Sequence of chain 1.B:
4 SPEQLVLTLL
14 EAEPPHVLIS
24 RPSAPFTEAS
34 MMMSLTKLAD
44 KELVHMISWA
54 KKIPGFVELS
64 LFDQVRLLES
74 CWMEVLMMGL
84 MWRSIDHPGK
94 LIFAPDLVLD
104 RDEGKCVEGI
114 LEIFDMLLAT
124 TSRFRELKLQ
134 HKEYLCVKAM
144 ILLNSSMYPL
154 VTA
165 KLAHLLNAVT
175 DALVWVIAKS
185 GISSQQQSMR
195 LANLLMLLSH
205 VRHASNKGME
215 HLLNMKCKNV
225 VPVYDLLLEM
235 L

Binding-site contacts:
Ligand atom O17 contacts residue GLY212 of chain 1.B at 3.9 Å.
Ligand atom C4 contacts residue LEU79 of chain 1.B at 3.7 Å (hydrophobic).
Ligand atom C16 contacts residue HIS215 of chain 1.B at 3.6 Å.
Ligand atom C2 contacts residue LEU41 of chain 1.B at 4.1 Å (hydrophobic).
Ligand atom O17 contacts residue MET35 of chain 1.B at 3.4 Å.
Ligand atom O17 contacts residue LEU216 of chain 1.B at 3.3 Å.
Ligand atom C16 contacts residue GLY212 of chain 1.B at 4.0 Å.
Ligand atom C11 contacts residue LEU38 of chain 1.B at 3.7 Å (hydrophobic).
Ligand atom C3 contacts residue PHE96 of chain 1.B at 4.1 Å (hydrophobic).
Ligand atom C5 contacts residue LEU83 of chain 1.B at 4.1 Å (hydrophobic).
Ligand atom C15 contacts residue ILE116 of chain 1.B at 4.1 Å (hydrophobic).
Ligand atom C18 contacts residue MET76 of chain 1.B at 3.6 Å (hydrophobic).
Ligand atom O17 contacts residue HIS215 of chain 1.B at 3.0 Å (h-bond).
Ligand atom C1 contacts residue LEU38 of chain 1.B at 3.6 Å (hydrophobic).
Ligand atom C16 contacts residue ILE113 of chain 1.B at 3.8 Å (hydrophobic).
Ligand atom C4 contacts residue PHE96 of chain 1.B at 3.9 Å (hydrophobic).
Ligand atom C18 contacts residue GLY212 of chain 1.B at 3.9 Å.
Ligand atom C6 contacts residue LEU83 of chain 1.B at 3.8 Å (hydrophobic).
Ligand atom O3 contacts residue GLU45 of chain 1.B at 2.5 Å (salt-bridge).
Ligand atom C2 contacts residue PHE96 of chain 1.B at 4.1 Å (hydrophobic).
Ligand atom C17 contacts residue ILE113 of chain 1.B at 3.9 Å (hydrophobic).
Ligand atom C10 contacts residue PHE96 of chain 1.B at 3.6 Å (hydrophobic).
Ligand atom C1 contacts residue PHE96 of chain 1.B at 3.9 Å (hydrophobic).
Ligand atom C1 contacts residue ALA42 of chain 1.B at 3.9 Å (hydrophobic).
Ligand atom C18 contacts residue LEU216 of chain 1.B at 3.9 Å (hydrophobic).
Ligand atom C12 contacts residue LEU38 of chain 1.B at 3.8 Å (hydrophobic).
Ligand atom O3 contacts residue ARG86 of chain 1.B at 3.4 Å (salt-bridge).
Ligand atom C2 contacts residue GLU45 of chain 1.B at 3.2 Å.
Ligand atom C6 contacts residue PHE96 of chain 1.B at 4.2 Å (hydrophobic).
Ligand atom C17 contacts residue HIS215 of chain 1.B at 3.6 Å.
Ligand atom C4 contacts residue LEU83 of chain 1.B at 3.9 Å (hydrophobic).
Ligand atom O3 contacts residue LEU79 of chain 1.B at 3.7 Å.
Ligand atom C2 contacts residue ALA42 of chain 1.B at 4.1 Å (hydrophobic).
Ligand atom C15 contacts residue GLY212 of chain 1.B at 4.0 Å.
Ligand atom C5 contacts residue PHE96 of chain 1.B at 3.6 Å (hydrophobic).
Ligand atom C17 contacts residue MET35 of chain 1.B at 3.9 Å (hydrophobic).
Ligand atom C3 contacts residue GLU45 of chain 1.B at 3.3 Å.
Ligand atom C6 contacts residue MET80 of chain 1.B at 3.8 Å (hydrophobic).
Ligand atom C3 contacts residue LEU79 of chain 1.B at 4.0 Å (hydrophobic).
Ligand atom C16 contacts residue ILE116 of chain 1.B at 4.1 Å (hydrophobic).

A small-molecule ligand and the protein it binds are described below.
Small molecule (SMILES): C[C@]12CC[C@@H]3c4ccc(O)cc4CC[C@H]3[C@@H]1CC[C@@H]2O